Binding-site contacts:
Ligand atom O2P contacts residue SER334 of chain 1.G at 2.4 Å (h-bond).
Ligand atom C2 contacts residue CYS336 of chain 1.G at 3.5 Å (hydrophobic).
Ligand atom O3P contacts residue GLY392 of chain 1.G at 3.1 Å.
Ligand atom C8 contacts residue MET75 of chain 1.G at 3.5 Å (hydrophobic).
Ligand atom O3P contacts residue SER334 of chain 1.G at 3.5 Å (h-bond).
Ligand atom C5' contacts residue GLY392 of chain 1.G at 3.6 Å.
Ligand atom C4' contacts residue ASP369 of chain 1.G at 3.3 Å.
Ligand atom N1 contacts residue GLN446 of chain 1.G at 2.7 Å (h-bond).
Ligand atom C2 contacts residue GLN446 of chain 1.G at 3.6 Å.
Ligand atom C2' contacts residue ASP369 of chain 1.G at 3.3 Å.
Ligand atom C4 contacts residue NAD1 of chain 1.RA at 3.4 Å.
Ligand atom O2' contacts residue NAD1 of chain 1.RA at 2.8 Å (h-bond).
Ligand atom O1P contacts residue GLY392 of chain 1.G at 3.4 Å (h-bond).
Ligand atom O3P contacts residue TYR416 of chain 1.G at 2.6 Å (h-bond).
Ligand atom C3' contacts residue MET75 of chain 1.G at 3.6 Å (hydrophobic).
Ligand atom O3' contacts residue MET390 of chain 1.G at 3.5 Å (h-bond).
Ligand atom C5 contacts residue NAD1 of chain 1.RA at 3.7 Å.
Ligand atom O3' contacts residue SER73 of chain 1.G at 3.0 Å (h-bond).
Ligand atom C3' contacts residue ASP369 of chain 1.G at 3.4 Å.
Ligand atom O6 contacts residue GLY418 of chain 1.G at 3.2 Å.
Ligand atom O3P contacts residue SER393 of chain 1.G at 2.4 Å (h-bond).
Ligand atom O5' contacts residue GLY370 of chain 1.G at 3.3 Å.
Ligand atom O3' contacts residue ASP369 of chain 1.G at 2.7 Å (salt-bridge).
Ligand atom C6 contacts residue GLY420 of chain 1.G at 3.5 Å.
Ligand atom O2P contacts residue SER393 of chain 1.G at 3.5 Å (h-bond).
Ligand atom O1P contacts residue SER393 of chain 1.G at 2.9 Å (h-bond).
Ligand atom N7 contacts residue GLY418 of chain 1.G at 3.6 Å.
Ligand atom C6 contacts residue GLN446 of chain 1.G at 3.7 Å.
Ligand atom O6 contacts residue GLY420 of chain 1.G at 2.4 Å (h-bond).
Ligand atom C2' contacts residue NAD1 of chain 1.RA at 3.5 Å.
Ligand atom O6 contacts residue MET419 of chain 1.G at 2.9 Å (h-bond).
Ligand atom C1' contacts residue NAD1 of chain 1.RA at 3.6 Å.
Ligand atom O2P contacts residue GLY333 of chain 1.G at 3.2 Å.
Ligand atom O2' contacts residue ASP369 of chain 1.G at 2.2 Å (salt-bridge).
Ligand atom P contacts residue SER393 of chain 1.G at 3.2 Å.
Ligand atom O2P contacts residue GLY371 of chain 1.G at 3.5 Å (h-bond).
Ligand atom C2 contacts residue NAD1 of chain 1.RA at 3.4 Å.
Ligand atom O3' contacts residue ARG327 of chain 1.G at 3.7 Å.
Ligand atom N3 contacts residue NAD1 of chain 1.RA at 3.2 Å.
Ligand atom N7 contacts residue MET419 of chain 1.G at 3.4 Å (h-bond).

Sequence of chain 1.G:
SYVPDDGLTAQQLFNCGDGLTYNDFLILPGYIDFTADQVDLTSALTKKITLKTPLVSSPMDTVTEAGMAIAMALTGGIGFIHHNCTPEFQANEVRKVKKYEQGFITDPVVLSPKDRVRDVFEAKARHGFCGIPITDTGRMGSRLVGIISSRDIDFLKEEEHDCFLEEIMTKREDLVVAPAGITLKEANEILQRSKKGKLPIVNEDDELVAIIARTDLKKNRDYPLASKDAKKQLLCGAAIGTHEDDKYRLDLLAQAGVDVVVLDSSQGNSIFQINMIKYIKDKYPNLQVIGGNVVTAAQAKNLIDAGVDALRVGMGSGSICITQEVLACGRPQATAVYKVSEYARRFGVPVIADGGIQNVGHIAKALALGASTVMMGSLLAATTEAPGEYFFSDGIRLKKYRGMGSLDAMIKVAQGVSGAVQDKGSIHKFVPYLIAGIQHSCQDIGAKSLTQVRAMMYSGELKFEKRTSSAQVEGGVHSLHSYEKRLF

A protein and the small-molecule ligand that binds it are described below.
Small molecule (SMILES): O=c1[nH]cnc2c1ncn2[C@@H]1O[C@H](COP(=O)(O)O)[C@@H](O)[C@H]1O